Binding-site contacts:
Ligand atom C1 contacts residue ALA450 of chain 1.B at 3.7 Å (hydrophobic).
Ligand atom CG contacts residue TYR459 of chain 1.B at 3.4 Å (hydrophobic).
Ligand atom NH1 contacts residue ILE461 of chain 1.B at 4.1 Å.
Ligand atom CG contacts residue GLU398 of chain 1.B at 4.0 Å.
Ligand atom NH2 contacts residue ILE461 of chain 1.B at 4.2 Å.
Ligand atom NH2 contacts residue HIS409 of chain 1.B at 3.8 Å.
Ligand atom CZ contacts residue FE1 of chain 1.F at 3.0 Å.
Ligand atom CB contacts residue SER404 of chain 1.B at 4.2 Å.
Ligand atom CZ contacts residue TYR459 of chain 1.B at 4.2 Å (hydrophobic).
Ligand atom O1 contacts residue FE1 of chain 1.F at 2.2 Å.
Ligand atom C contacts residue ARG48 of chain 1.B at 3.4 Å.
Ligand atom NH1 contacts residue FE1 of chain 1.F at 4.3 Å.
Ligand atom O1 contacts residue HIS409 of chain 1.B at 2.9 Å (h-bond).
Ligand atom CG contacts residue SER404 of chain 1.B at 3.4 Å.
Ligand atom CA contacts residue GLU398 of chain 1.B at 3.6 Å.
Ligand atom NH2 contacts residue HIS448 of chain 1.B at 3.4 Å (h-bond).
Ligand atom O contacts residue ARG48 of chain 1.B at 2.8 Å (salt-bridge).
Ligand atom N contacts residue GLU402 of chain 1.B at 4.3 Å.
Ligand atom NE contacts residue HIS409 of chain 1.B at 4.2 Å.
Ligand atom C1 contacts residue MET422 of chain 1.B at 3.7 Å (hydrophobic).
Ligand atom N contacts residue SER404 of chain 1.B at 2.8 Å (h-bond).
Ligand atom C1 contacts residue CYS415 of chain 1.B at 4.3 Å (hydrophobic).
Ligand atom CA contacts residue SER404 of chain 1.B at 3.8 Å.
Ligand atom CZ contacts residue ILE461 of chain 1.B at 4.0 Å (hydrophobic).
Ligand atom NH2 contacts residue FE1 of chain 1.F at 2.2 Å.
Ligand atom NE contacts residue FE1 of chain 1.F at 3.0 Å.
Ligand atom O1 contacts residue HIS407 of chain 1.B at 3.1 Å (h-bond).
Ligand atom CD contacts residue TYR459 of chain 1.B at 3.8 Å (hydrophobic).
Ligand atom CB contacts residue GLU398 of chain 1.B at 3.7 Å.
Ligand atom C1 contacts residue TYR459 of chain 1.B at 3.8 Å (hydrophobic).
Ligand atom OXT contacts residue ARG48 of chain 1.B at 3.4 Å (salt-bridge).
Ligand atom OXT contacts residue SER404 of chain 1.B at 3.4 Å.
Ligand atom C contacts residue SER404 of chain 1.B at 4.0 Å.
Ligand atom CZ contacts residue HIS407 of chain 1.B at 4.2 Å.
Ligand atom NH2 contacts residue HIS407 of chain 1.B at 3.7 Å.
Ligand atom NE contacts residue HIS407 of chain 1.B at 3.9 Å.
Ligand atom NH2 contacts residue ILE442 of chain 1.B at 4.0 Å.
Ligand atom CB contacts residue TYR459 of chain 1.B at 4.2 Å (hydrophobic).
Ligand atom N contacts residue GLU398 of chain 1.B at 2.8 Å (salt-bridge).
Ligand atom NH1 contacts residue TYR459 of chain 1.B at 3.2 Å (h-bond).

Sequence of chain 1.B:
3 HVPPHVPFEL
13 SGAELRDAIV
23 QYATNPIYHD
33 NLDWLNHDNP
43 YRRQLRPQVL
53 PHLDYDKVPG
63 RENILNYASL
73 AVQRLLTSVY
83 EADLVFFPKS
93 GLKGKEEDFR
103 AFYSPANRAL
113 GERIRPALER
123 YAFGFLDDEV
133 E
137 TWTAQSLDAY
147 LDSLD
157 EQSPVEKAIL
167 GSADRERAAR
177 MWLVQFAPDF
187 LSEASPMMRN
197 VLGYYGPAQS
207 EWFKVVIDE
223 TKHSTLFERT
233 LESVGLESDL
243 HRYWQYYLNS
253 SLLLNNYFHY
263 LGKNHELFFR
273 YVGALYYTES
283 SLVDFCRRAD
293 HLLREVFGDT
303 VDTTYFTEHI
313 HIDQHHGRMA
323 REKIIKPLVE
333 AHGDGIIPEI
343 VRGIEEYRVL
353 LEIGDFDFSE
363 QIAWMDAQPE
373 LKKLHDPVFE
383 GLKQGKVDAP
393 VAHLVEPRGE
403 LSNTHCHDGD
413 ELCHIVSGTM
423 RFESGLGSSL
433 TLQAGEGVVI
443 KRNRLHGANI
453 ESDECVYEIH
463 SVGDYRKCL

This protein binds this small molecule.
Small molecule (SMILES): CN/C(N)=[N+](/O)CCC[C@H](N)C(=O)[O-]